Sequence of chain 2.G:
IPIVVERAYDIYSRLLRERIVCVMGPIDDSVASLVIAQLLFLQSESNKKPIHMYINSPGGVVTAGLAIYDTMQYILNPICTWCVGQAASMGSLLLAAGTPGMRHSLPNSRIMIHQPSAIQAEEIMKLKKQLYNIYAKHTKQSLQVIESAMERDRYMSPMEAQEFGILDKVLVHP

This protein binds this small molecule.
Small molecule (SMILES): C#Cc1cccc(CN2CCC3=C(C2)C(=O)N(Cc2ccc(Cl)cc2)C2=NCCN23)c1

Sequence of chain 2.A:
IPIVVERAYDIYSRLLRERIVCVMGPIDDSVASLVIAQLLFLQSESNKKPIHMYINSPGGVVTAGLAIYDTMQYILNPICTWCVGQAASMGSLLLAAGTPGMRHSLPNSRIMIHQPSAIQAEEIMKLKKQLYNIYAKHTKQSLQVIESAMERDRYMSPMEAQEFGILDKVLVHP

Binding-site contacts:
Ligand atom C21 contacts residue GLU26 of chain 2.A at 3.2 Å.
Ligand atom C29 contacts residue TYR62 of chain 2.A at 3.2 Å (hydrophobic).
Ligand atom C03 contacts residue VAL92 of chain 2.A at 3.9 Å (hydrophobic).
Ligand atom C24 contacts residue GLU26 of chain 2.A at 3.5 Å.
Ligand atom C20 contacts residue GLU26 of chain 2.A at 3.9 Å.
Ligand atom C02 contacts residue VAL92 of chain 2.A at 3.5 Å (hydrophobic).
Ligand atom C20 contacts residue SER52 of chain 2.G at 3.8 Å.
Ligand atom C02 contacts residue ILE44 of chain 2.G at 3.8 Å (hydrophobic).
Ligand atom C11 contacts residue TYR62 of chain 2.A at 3.1 Å (hydrophobic).
Ligand atom C21 contacts residue SER52 of chain 2.G at 3.4 Å.
Ligand atom C29 contacts residue HIS60 of chain 2.A at 3.7 Å.
Ligand atom C25 contacts residue HIS60 of chain 2.A at 3.4 Å.
Ligand atom C01 contacts residue ILE44 of chain 2.G at 3.7 Å (hydrophobic).
Ligand atom C10 contacts residue TYR82 of chain 2.G at 3.8 Å (hydrophobic).
Ligand atom C28 contacts residue TYR62 of chain 2.A at 3.1 Å (hydrophobic).
Ligand atom C08 contacts residue TRP90 of chain 2.A at 3.5 Å (hydrophobic).
Ligand atom C06 contacts residue TYR82 of chain 2.G at 3.5 Å (hydrophobic).
Ligand atom C07 contacts residue TYR62 of chain 2.A at 3.9 Å (hydrophobic).
Ligand atom C08 contacts residue TYR62 of chain 2.A at 3.8 Å (hydrophobic).
Ligand atom C30 contacts residue TYR62 of chain 2.A at 3.3 Å (hydrophobic).
Ligand atom C04 contacts residue THR79 of chain 2.G at 3.4 Å.
Ligand atom C02 contacts residue TYR62 of chain 2.A at 3.9 Å (hydrophobic).
Ligand atom C31 contacts residue TYR62 of chain 2.A at 3.5 Å (hydrophobic).
Ligand atom C01 contacts residue TYR62 of chain 2.A at 3.6 Å (hydrophobic).
Ligand atom C17 contacts residue LEU48 of chain 2.G at 3.8 Å (hydrophobic).
Ligand atom C15 contacts residue GLU26 of chain 2.A at 3.5 Å.
Ligand atom C17 contacts residue LEU23 of chain 2.A at 3.8 Å (hydrophobic).
Ligand atom C16 contacts residue LEU48 of chain 2.G at 3.9 Å (hydrophobic).
Ligand atom C22 contacts residue GLU26 of chain 2.A at 3.9 Å.
Ligand atom N09 contacts residue TYR62 of chain 2.A at 2.8 Å (h-bond).
Ligand atom C05 contacts residue TYR82 of chain 2.G at 3.8 Å (hydrophobic).
Ligand atom C01 contacts residue VAL92 of chain 2.A at 3.2 Å (hydrophobic).
Ligand atom C14 contacts residue GLU26 of chain 2.A at 3.5 Å.
Ligand atom C10 contacts residue TYR62 of chain 2.A at 3.2 Å (hydrophobic).
Ligand atom CL19 contacts residue LEU23 of chain 2.A at 3.7 Å.
Ligand atom CL19 contacts residue PHE49 of chain 2.G at 3.8 Å.
Ligand atom O27 contacts residue LEU48 of chain 2.G at 3.4 Å.
Ligand atom N23 contacts residue GLU26 of chain 2.A at 2.8 Å.
Ligand atom CL19 contacts residue ARG22 of chain 2.A at 3.9 Å.
Ligand atom C30 contacts residue TRP90 of chain 2.A at 3.4 Å (hydrophobic).